This small molecule binds to this protein.
Small molecule (SMILES): Cn1c(Cn2ccc(C(F)(F)F)c(Oc3cc(Cl)cc(C#N)c3)c2=O)n[nH]c1=O

Sequence of chain 1.A:
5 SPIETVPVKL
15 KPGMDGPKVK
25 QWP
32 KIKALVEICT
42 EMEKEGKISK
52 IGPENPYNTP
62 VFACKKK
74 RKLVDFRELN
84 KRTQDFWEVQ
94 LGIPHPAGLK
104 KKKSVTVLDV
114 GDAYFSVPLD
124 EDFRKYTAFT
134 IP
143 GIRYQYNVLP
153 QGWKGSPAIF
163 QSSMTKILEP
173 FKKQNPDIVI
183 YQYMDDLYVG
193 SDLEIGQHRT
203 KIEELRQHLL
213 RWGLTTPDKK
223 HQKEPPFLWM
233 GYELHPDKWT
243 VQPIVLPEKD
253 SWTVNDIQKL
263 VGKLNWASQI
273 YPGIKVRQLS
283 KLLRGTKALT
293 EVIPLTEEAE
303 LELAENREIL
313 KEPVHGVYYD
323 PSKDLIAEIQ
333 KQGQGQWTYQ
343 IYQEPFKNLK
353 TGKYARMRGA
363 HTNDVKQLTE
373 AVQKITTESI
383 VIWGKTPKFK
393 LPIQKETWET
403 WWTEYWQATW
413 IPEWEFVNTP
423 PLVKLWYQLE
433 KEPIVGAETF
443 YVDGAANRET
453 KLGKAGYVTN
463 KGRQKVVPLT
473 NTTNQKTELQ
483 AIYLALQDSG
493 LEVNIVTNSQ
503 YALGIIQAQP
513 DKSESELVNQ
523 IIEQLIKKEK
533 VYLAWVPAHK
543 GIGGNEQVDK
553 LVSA

Binding-site contacts:
Ligand atom N19 contacts residue LYS105 of chain 1.A at 3.0 Å (salt-bridge).
Ligand atom CL contacts residue PRO97 of chain 1.A at 3.6 Å.
Ligand atom N contacts residue TRP231 of chain 1.A at 3.1 Å.
Ligand atom F14 contacts residue TYR190 of chain 1.A at 2.8 Å.
Ligand atom C2 contacts residue TYR190 of chain 1.A at 3.3 Å (hydrophobic).
Ligand atom C9 contacts residue LYS105 of chain 1.A at 3.7 Å.
Ligand atom F14 contacts residue VAL191 of chain 1.A at 3.0 Å.
Ligand atom N contacts residue LEU230 of chain 1.A at 2.9 Å (h-bond).
Ligand atom N20 contacts residue VAL108 of chain 1.A at 3.5 Å.
Ligand atom F14 contacts residue GLY192 of chain 1.A at 3.0 Å.
Ligand atom F contacts residue VAL181 of chain 1.A at 3.1 Å.
Ligand atom C21 contacts residue VAL108 of chain 1.A at 3.3 Å (hydrophobic).
Ligand atom C17 contacts residue TYR320 of chain 1.A at 3.3 Å (hydrophobic).
Ligand atom C6 contacts residue LEU236 of chain 1.A at 3.3 Å (hydrophobic).
Ligand atom C13 contacts residue TYR190 of chain 1.A at 3.5 Å (hydrophobic).
Ligand atom O16 contacts residue LEU236 of chain 1.A at 3.3 Å.
Ligand atom C24 contacts residue HIS237 of chain 1.A at 3.4 Å.
Ligand atom C10 contacts residue LYS103 of chain 1.A at 3.5 Å.
Ligand atom C21 contacts residue PRO238 of chain 1.A at 3.4 Å (hydrophobic).
Ligand atom F15 contacts residue TYR190 of chain 1.A at 3.1 Å.
Ligand atom C7 contacts residue VAL108 of chain 1.A at 3.8 Å (hydrophobic).
Ligand atom C6 contacts residue TRP231 of chain 1.A at 3.4 Å (hydrophobic).
Ligand atom C24 contacts residue PHE229 of chain 1.A at 3.8 Å (hydrophobic).
Ligand atom F14 contacts residue VAL181 of chain 1.A at 3.6 Å.
Ligand atom N20 contacts residue LYS105 of chain 1.A at 2.4 Å (salt-bridge).
Ligand atom F15 contacts residue TYR183 of chain 1.A at 3.3 Å.
Ligand atom C18 contacts residue VAL108 of chain 1.A at 3.7 Å (hydrophobic).
Ligand atom F contacts residue TYR183 of chain 1.A at 3.2 Å.
Ligand atom O23 contacts residue PRO238 of chain 1.A at 3.2 Å.
Ligand atom C24 contacts residue TYR320 of chain 1.A at 3.4 Å (hydrophobic).
Ligand atom O contacts residue TYR190 of chain 1.A at 3.1 Å.
Ligand atom N contacts residue LEU236 of chain 1.A at 3.4 Å.
Ligand atom N20 contacts residue PRO238 of chain 1.A at 3.7 Å.
Ligand atom C contacts residue TYR190 of chain 1.A at 3.5 Å (hydrophobic).
Ligand atom O23 contacts residue VAL108 of chain 1.A at 3.7 Å.
Ligand atom N22 contacts residue VAL108 of chain 1.A at 3.5 Å.
Ligand atom N contacts residue PHE229 of chain 1.A at 3.8 Å.
Ligand atom C1 contacts residue TYR190 of chain 1.A at 3.5 Å (hydrophobic).
Ligand atom N19 contacts residue VAL108 of chain 1.A at 3.7 Å.
Ligand atom C21 contacts residue LYS105 of chain 1.A at 3.6 Å.